Sequence of chain 1.A:
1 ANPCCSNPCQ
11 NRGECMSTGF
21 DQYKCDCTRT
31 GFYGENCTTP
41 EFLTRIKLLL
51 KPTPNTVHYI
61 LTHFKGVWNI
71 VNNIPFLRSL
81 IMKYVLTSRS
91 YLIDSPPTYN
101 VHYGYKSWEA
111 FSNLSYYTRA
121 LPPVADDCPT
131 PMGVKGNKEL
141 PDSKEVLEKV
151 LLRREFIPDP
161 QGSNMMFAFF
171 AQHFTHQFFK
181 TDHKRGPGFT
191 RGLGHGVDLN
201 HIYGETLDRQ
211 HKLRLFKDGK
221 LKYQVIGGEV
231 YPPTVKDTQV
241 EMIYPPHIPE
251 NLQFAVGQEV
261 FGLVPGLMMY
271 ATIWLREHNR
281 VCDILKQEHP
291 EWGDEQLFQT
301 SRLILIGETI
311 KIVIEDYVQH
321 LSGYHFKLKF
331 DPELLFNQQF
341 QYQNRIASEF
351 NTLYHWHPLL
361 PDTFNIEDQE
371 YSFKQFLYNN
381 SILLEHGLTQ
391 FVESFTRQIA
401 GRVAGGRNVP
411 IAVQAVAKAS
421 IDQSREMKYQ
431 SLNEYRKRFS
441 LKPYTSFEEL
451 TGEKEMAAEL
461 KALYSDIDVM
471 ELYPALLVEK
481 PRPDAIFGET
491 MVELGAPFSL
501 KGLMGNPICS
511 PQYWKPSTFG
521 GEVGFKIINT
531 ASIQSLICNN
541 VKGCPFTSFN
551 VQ

A small-molecule ligand and the protein it binds are described below.
Small molecule (SMILES): CC(=O)N[C@@H]1[C@@H](O)[C@H](O)[C@@H](CO)O[C@H]1O

Binding-site contacts:
Ligand atom C6 contacts residue SER381 of chain 1.A at 4.4 Å.
Ligand atom O7 contacts residue LYS374 of chain 1.A at 4.3 Å.
Ligand atom O6 contacts residue ASN379 of chain 1.A at 4.5 Å.
Ligand atom O5 contacts residue ILE382 of chain 1.A at 3.4 Å.
Ligand atom C5 contacts residue ASN379 of chain 1.A at 3.6 Å.
Ligand atom N2 contacts residue ASN379 of chain 1.A at 3.0 Å (h-bond).
Ligand atom O5 contacts residue GLN375 of chain 1.A at 4.4 Å.
Ligand atom C1 contacts residue ILE382 of chain 1.A at 4.2 Å (hydrophobic).
Ligand atom C4 contacts residue ASN379 of chain 1.A at 4.2 Å.
Ligand atom O7 contacts residue GLN375 of chain 1.A at 3.8 Å.
Ligand atom C7 contacts residue ASN379 of chain 1.A at 3.7 Å.
Ligand atom C2 contacts residue ASN379 of chain 1.A at 2.5 Å.
Ligand atom C6 contacts residue TYR371 of chain 1.A at 4.4 Å (hydrophobic).
Ligand atom C6 contacts residue GLU385 of chain 1.A at 3.6 Å.
Ligand atom O7 contacts residue ASN379 of chain 1.A at 4.2 Å.
Ligand atom C5 contacts residue ILE382 of chain 1.A at 4.5 Å (hydrophobic).
Ligand atom O6 contacts residue SER381 of chain 1.A at 3.3 Å.
Ligand atom C5 contacts residue SER381 of chain 1.A at 4.3 Å.
Ligand atom C6 contacts residue ILE382 of chain 1.A at 4.3 Å (hydrophobic).
Ligand atom C3 contacts residue ASN379 of chain 1.A at 3.8 Å.
Ligand atom O6 contacts residue GLU385 of chain 1.A at 3.6 Å (salt-bridge).
Ligand atom O6 contacts residue ILE382 of chain 1.A at 3.4 Å (h-bond).
Ligand atom C2 contacts residue GLN375 of chain 1.A at 4.2 Å.
Ligand atom C1 contacts residue ASN379 of chain 1.A at 1.4 Å.
Ligand atom O5 contacts residue ASN379 of chain 1.A at 2.3 Å (h-bond).
Ligand atom C1 contacts residue GLN375 of chain 1.A at 3.9 Å.
Ligand atom O5 contacts residue SER381 of chain 1.A at 4.4 Å.